Sequence of chain 1.B:
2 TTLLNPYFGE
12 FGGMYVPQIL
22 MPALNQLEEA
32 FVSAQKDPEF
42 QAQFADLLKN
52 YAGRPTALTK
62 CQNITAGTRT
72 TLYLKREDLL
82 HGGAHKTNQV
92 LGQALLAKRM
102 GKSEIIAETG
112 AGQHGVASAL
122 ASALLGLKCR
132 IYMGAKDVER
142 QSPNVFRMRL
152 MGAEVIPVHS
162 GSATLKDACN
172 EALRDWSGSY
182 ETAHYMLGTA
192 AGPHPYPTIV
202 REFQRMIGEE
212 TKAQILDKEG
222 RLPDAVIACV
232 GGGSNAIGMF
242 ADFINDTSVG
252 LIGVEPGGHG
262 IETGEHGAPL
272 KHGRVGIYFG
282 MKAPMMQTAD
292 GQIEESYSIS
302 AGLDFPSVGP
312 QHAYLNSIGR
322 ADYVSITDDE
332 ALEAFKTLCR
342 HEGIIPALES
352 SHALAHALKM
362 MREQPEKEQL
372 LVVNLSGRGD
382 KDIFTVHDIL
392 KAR

The small molecule below binds the protein below.
Small molecule (SMILES): O=C(NCCOP(=O)(O)O)c1ccc(OC(F)(F)F)cc1

Binding-site contacts:
Ligand atom C3 contacts residue LEU188 of chain 1.B at 3.5 Å (hydrophobic).
Ligand atom C5 contacts residue THR190 of chain 1.B at 3.3 Å.
Ligand atom C15 contacts residue GLY189 of chain 1.B at 3.6 Å.
Ligand atom C4 contacts residue THR190 of chain 1.B at 3.7 Å.
Ligand atom C1 contacts residue LEU188 of chain 1.B at 3.5 Å (hydrophobic).
Ligand atom O14 contacts residue THR190 of chain 1.B at 3.6 Å.
Ligand atom C16 contacts residue GLU109 of chain 1.B at 3.5 Å.
Ligand atom C12 contacts residue THR190 of chain 1.B at 3.6 Å.
Ligand atom F9 contacts residue LEU174 of chain 1.B at 3.2 Å.
Ligand atom C6 contacts residue PHE306 of chain 1.B at 3.4 Å (hydrophobic).
Ligand atom O19 contacts residue GLN114 of chain 1.B at 2.9 Å (h-bond).
Ligand atom O19 contacts residue PLP1 of chain 1.D at 3.4 Å.
Ligand atom C2 contacts residue TYR186 of chain 1.B at 3.4 Å (hydrophobic).
Ligand atom O21 contacts residue GLN114 of chain 1.B at 3.2 Å (h-bond).
Ligand atom O21 contacts residue GLY111 of chain 1.B at 3.6 Å (h-bond).
Ligand atom F10 contacts residue CYS170 of chain 1.B at 3.1 Å.
Ligand atom C3 contacts residue CYS170 of chain 1.B at 3.2 Å (hydrophobic).
Ligand atom O20 contacts residue GLY111 of chain 1.B at 2.7 Å (h-bond).
Ligand atom O17 contacts residue HIS115 of chain 1.B at 3.1 Å.
Ligand atom O21 contacts residue THR110 of chain 1.B at 2.6 Å (h-bond).
Ligand atom F10 contacts residue PHE280 of chain 1.B at 3.6 Å.
Ligand atom O21 contacts residue HIS115 of chain 1.B at 2.8 Å (h-bond).
Ligand atom N13 contacts residue GLU109 of chain 1.B at 2.5 Å (salt-bridge).
Ligand atom C12 contacts residue GLU109 of chain 1.B at 3.5 Å.
Ligand atom C2 contacts residue LEU188 of chain 1.B at 3.4 Å (hydrophobic).
Ligand atom C2 contacts residue CYS170 of chain 1.B at 3.4 Å (hydrophobic).
Ligand atom C15 contacts residue GLU109 of chain 1.B at 3.3 Å.
Ligand atom F11 contacts residue TYR186 of chain 1.B at 3.1 Å.
Ligand atom P18 contacts residue GLN114 of chain 1.B at 3.6 Å.
Ligand atom C3 contacts residue GLU109 of chain 1.B at 3.0 Å.
Ligand atom O20 contacts residue ALA112 of chain 1.B at 3.6 Å (h-bond).
Ligand atom O7 contacts residue GLY193 of chain 1.B at 3.5 Å.
Ligand atom O14 contacts residue PHE306 of chain 1.B at 3.2 Å.
Ligand atom F11 contacts residue LEU188 of chain 1.B at 3.5 Å.
Ligand atom F9 contacts residue PHE280 of chain 1.B at 3.1 Å.
Ligand atom C4 contacts residue GLU109 of chain 1.B at 3.6 Å.
Ligand atom O21 contacts residue GLY113 of chain 1.B at 3.5 Å (h-bond).
Ligand atom O7 contacts residue LEU188 of chain 1.B at 3.6 Å.
Ligand atom O19 contacts residue LYS87 of chain 1.B at 3.1 Å (salt-bridge).
Ligand atom C5 contacts residue PHE306 of chain 1.B at 3.0 Å (hydrophobic).